Sequence of chain 1.A:
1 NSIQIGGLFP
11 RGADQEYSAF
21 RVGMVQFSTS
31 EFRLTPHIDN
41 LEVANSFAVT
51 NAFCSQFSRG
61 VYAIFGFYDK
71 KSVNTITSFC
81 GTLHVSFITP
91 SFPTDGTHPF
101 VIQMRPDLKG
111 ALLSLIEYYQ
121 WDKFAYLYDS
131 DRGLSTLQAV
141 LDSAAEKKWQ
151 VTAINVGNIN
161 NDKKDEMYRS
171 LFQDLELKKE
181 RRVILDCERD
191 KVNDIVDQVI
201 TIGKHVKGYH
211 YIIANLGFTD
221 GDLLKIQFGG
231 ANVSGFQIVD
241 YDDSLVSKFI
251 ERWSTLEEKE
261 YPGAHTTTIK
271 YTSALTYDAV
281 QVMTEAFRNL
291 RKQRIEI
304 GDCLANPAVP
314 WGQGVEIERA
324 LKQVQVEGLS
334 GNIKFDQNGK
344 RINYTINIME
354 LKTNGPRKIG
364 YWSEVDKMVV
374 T

Binding-site contacts:
Ligand atom C7 contacts residue ASN346 of chain 1.A at 3.4 Å.
Ligand atom O7 contacts residue ASN346 of chain 1.A at 3.4 Å (h-bond).
Ligand atom C5 contacts residue ASN346 of chain 1.A at 3.6 Å.
Ligand atom C2 contacts residue ASN346 of chain 1.A at 2.3 Å.
Ligand atom C5 contacts residue VAL368 of chain 1.A at 4.4 Å (hydrophobic).
Ligand atom O7 contacts residue VAL368 of chain 1.A at 3.9 Å.
Ligand atom C6 contacts residue GLU367 of chain 1.A at 4.2 Å.
Ligand atom C4 contacts residue VAL368 of chain 1.A at 3.4 Å (hydrophobic).
Ligand atom O5 contacts residue GLU367 of chain 1.A at 3.9 Å.
Ligand atom N2 contacts residue ASN346 of chain 1.A at 2.8 Å (h-bond).
Ligand atom C2 contacts residue VAL368 of chain 1.A at 3.7 Å (hydrophobic).
Ligand atom C3 contacts residue VAL368 of chain 1.A at 3.8 Å (hydrophobic).
Ligand atom C4 contacts residue ASN346 of chain 1.A at 4.1 Å.
Ligand atom O5 contacts residue VAL368 of chain 1.A at 4.3 Å.
Ligand atom C3 contacts residue ASN346 of chain 1.A at 3.7 Å.
Ligand atom O5 contacts residue ASN346 of chain 1.A at 2.4 Å (h-bond).
Ligand atom O6 contacts residue VAL368 of chain 1.A at 4.4 Å.
Ligand atom C1 contacts residue ASN346 of chain 1.A at 1.4 Å.
Ligand atom O3 contacts residue VAL368 of chain 1.A at 3.5 Å.
Ligand atom O6 contacts residue GLU367 of chain 1.A at 3.1 Å (salt-bridge).
Ligand atom O4 contacts residue VAL368 of chain 1.A at 4.2 Å.

This protein binds this small molecule.
Small molecule (SMILES): CC(=O)N[C@@H]1[C@@H](O)[C@H](O)[C@@H](CO)O[C@H]1O